A protein and the small-molecule ligand that binds it are described below.
Small molecule (SMILES): Nc1ncnc2c1ncn2[C@@H]1O[C@H](COP(=O)(O)OP(=O)(O)OP(O)(O)=S)[C@@H](O)[C@H]1O

Sequence of chain 1.D:
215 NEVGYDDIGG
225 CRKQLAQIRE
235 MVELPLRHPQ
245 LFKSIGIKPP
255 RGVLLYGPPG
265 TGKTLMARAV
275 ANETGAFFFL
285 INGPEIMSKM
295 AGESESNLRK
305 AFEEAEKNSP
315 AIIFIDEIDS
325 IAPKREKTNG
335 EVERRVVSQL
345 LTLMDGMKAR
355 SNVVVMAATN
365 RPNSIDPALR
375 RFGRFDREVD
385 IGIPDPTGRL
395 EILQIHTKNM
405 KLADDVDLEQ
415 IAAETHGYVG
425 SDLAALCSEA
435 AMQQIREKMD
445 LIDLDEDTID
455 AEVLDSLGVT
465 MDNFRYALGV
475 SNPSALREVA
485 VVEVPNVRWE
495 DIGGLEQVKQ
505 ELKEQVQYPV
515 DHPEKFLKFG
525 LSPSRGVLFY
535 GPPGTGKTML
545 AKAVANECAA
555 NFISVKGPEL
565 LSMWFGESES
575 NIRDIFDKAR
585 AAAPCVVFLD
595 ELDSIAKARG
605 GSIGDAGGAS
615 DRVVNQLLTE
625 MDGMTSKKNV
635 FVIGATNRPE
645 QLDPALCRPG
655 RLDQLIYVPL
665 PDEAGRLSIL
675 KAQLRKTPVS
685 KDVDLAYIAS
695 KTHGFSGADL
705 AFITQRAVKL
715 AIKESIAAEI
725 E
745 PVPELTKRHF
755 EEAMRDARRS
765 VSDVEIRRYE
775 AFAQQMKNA

Sequence of chain 1.E:
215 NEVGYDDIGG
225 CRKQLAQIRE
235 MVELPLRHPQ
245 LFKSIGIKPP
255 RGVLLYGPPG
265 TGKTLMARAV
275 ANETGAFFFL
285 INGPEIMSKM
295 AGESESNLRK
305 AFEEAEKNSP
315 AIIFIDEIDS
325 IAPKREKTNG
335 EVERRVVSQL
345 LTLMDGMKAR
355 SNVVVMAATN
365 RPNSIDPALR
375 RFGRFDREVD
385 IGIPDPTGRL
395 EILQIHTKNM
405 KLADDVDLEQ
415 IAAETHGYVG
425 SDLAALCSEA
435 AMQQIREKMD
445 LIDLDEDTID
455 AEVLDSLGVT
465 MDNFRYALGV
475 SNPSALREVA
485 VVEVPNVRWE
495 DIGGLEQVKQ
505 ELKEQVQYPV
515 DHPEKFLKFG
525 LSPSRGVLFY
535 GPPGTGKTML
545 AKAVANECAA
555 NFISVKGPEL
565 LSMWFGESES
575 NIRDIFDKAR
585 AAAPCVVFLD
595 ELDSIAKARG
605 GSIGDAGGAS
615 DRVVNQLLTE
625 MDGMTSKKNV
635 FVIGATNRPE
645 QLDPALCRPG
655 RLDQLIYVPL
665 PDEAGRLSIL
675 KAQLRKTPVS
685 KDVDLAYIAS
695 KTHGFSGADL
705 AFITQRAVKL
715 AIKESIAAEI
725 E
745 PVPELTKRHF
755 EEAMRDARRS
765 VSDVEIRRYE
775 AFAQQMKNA

Binding-site contacts:
Ligand atom O2A contacts residue LYS541 of chain 1.E at 2.5 Å (salt-bridge).
Ligand atom C8 contacts residue GLY538 of chain 1.E at 3.0 Å.
Ligand atom O1B contacts residue MG1 of chain 1.Y at 2.1 Å.
Ligand atom O2' contacts residue MET543 of chain 1.E at 3.2 Å (h-bond).
Ligand atom O2B contacts residue GLY538 of chain 1.E at 2.8 Å (h-bond).
Ligand atom O4' contacts residue ALA702 of chain 1.E at 3.4 Å.
Ligand atom O3G contacts residue ASN641 of chain 1.E at 2.9 Å (h-bond).
Ligand atom O3A contacts residue MG1 of chain 1.Y at 3.1 Å.
Ligand atom N7 contacts residue GLY701 of chain 1.E at 3.4 Å.
Ligand atom O2B contacts residue THR539 of chain 1.E at 2.6 Å (h-bond).
Ligand atom PA contacts residue MG1 of chain 1.Y at 2.9 Å.
Ligand atom O3B contacts residue PRO537 of chain 1.E at 3.5 Å.
Ligand atom C2 contacts residue GLN677 of chain 1.E at 3.4 Å.
Ligand atom PB contacts residue GLY538 of chain 1.E at 3.3 Å.
Ligand atom O2A contacts residue GLY540 of chain 1.E at 3.1 Å.
Ligand atom O1A contacts residue THR542 of chain 1.E at 2.3 Å (h-bond).
Ligand atom O3A contacts residue GLY538 of chain 1.E at 3.5 Å.
Ligand atom S1G contacts residue GLY538 of chain 1.E at 3.6 Å (h-bond).
Ligand atom C8 contacts residue GLY701 of chain 1.E at 3.5 Å.
Ligand atom O3B contacts residue GLY538 of chain 1.E at 2.9 Å (h-bond).
Ligand atom O3B contacts residue MG1 of chain 1.Y at 3.5 Å.
Ligand atom C8 contacts residue GLY540 of chain 1.E at 3.1 Å.
Ligand atom O2A contacts residue MG1 of chain 1.Y at 3.3 Å.
Ligand atom PB contacts residue MG1 of chain 1.Y at 3.0 Å.
Ligand atom N3 contacts residue GLN677 of chain 1.E at 3.5 Å (h-bond).
Ligand atom N7 contacts residue THR539 of chain 1.E at 3.1 Å.
Ligand atom O2B contacts residue PRO537 of chain 1.E at 3.5 Å.
Ligand atom C5 contacts residue GLY701 of chain 1.E at 3.5 Å.
Ligand atom C8 contacts residue ALA702 of chain 1.E at 3.1 Å (hydrophobic).
Ligand atom N6 contacts residue ILE673 of chain 1.E at 3.3 Å.
Ligand atom N7 contacts residue GLY538 of chain 1.E at 3.1 Å (h-bond).
Ligand atom O2B contacts residue LYS541 of chain 1.E at 2.5 Å (salt-bridge).
Ligand atom N7 contacts residue ALA702 of chain 1.E at 3.4 Å (h-bond).
Ligand atom N7 contacts residue GLY540 of chain 1.E at 3.1 Å (h-bond).
Ligand atom O2G contacts residue MG1 of chain 1.Y at 2.1 Å.
Ligand atom N3 contacts residue MET543 of chain 1.E at 3.4 Å.
Ligand atom O1A contacts residue MG1 of chain 1.Y at 2.0 Å.
Ligand atom PA contacts residue THR542 of chain 1.E at 3.1 Å.
Ligand atom PG contacts residue MG1 of chain 1.Y at 3.4 Å.
Ligand atom O2A contacts residue THR542 of chain 1.E at 2.7 Å (h-bond).